Sequence of chain 1.B:
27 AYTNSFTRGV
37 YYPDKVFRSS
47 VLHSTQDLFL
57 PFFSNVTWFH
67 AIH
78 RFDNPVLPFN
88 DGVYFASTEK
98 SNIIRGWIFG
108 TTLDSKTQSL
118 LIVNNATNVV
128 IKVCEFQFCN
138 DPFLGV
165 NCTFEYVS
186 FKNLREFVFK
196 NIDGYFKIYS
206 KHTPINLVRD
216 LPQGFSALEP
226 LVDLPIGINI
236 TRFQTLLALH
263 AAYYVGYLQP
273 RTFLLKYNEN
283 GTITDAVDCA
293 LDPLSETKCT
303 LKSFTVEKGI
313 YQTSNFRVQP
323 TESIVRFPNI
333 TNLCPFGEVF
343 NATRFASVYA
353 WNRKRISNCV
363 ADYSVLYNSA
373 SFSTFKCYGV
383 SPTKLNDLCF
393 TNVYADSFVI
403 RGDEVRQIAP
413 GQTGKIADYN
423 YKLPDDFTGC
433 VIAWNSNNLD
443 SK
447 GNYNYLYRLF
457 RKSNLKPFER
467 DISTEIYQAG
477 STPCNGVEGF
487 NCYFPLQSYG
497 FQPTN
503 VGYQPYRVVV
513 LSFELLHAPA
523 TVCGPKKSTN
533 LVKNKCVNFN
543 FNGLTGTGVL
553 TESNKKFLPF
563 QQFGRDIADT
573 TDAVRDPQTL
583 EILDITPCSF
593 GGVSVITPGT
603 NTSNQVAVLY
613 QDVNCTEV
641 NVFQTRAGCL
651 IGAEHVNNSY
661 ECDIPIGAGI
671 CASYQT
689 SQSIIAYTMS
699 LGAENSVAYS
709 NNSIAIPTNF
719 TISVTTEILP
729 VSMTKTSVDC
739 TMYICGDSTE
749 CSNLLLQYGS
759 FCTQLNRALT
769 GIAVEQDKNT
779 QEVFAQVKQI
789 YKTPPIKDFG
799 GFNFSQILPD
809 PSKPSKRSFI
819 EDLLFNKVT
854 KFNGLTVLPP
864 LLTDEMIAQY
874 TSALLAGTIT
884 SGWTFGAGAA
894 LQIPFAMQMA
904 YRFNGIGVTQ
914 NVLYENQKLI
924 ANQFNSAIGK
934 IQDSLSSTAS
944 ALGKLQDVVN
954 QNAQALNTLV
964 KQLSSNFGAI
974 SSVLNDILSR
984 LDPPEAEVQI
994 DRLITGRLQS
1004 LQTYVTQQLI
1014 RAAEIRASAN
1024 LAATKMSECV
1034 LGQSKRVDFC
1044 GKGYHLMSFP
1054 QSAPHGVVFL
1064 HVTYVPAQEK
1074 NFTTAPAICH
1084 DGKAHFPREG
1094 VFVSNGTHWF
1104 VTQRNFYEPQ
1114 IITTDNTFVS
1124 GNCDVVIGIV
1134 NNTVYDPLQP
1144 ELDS

The small molecule below binds the protein below.
Small molecule (SMILES): CC(=O)N[C@@H]1[C@@H](O)[C@H](O)[C@@H](CO)O[C@H]1O

Binding-site contacts:
Ligand atom O5 contacts residue TYR28 of chain 1.B at 4.3 Å.
Ligand atom C4 contacts residue ASN61 of chain 1.B at 4.2 Å.
Ligand atom C1 contacts residue ASN61 of chain 1.B at 1.4 Å.
Ligand atom C8 contacts residue PHE59 of chain 1.B at 4.4 Å (hydrophobic).
Ligand atom N2 contacts residue ASN61 of chain 1.B at 3.1 Å (h-bond).
Ligand atom C6 contacts residue TYR28 of chain 1.B at 4.4 Å (hydrophobic).
Ligand atom O7 contacts residue ASN61 of chain 1.B at 3.9 Å.
Ligand atom O6 contacts residue ASN61 of chain 1.B at 4.5 Å.
Ligand atom C8 contacts residue ASN61 of chain 1.B at 3.7 Å.
Ligand atom C5 contacts residue ASN61 of chain 1.B at 3.6 Å.
Ligand atom C7 contacts residue ASN61 of chain 1.B at 3.4 Å.
Ligand atom O5 contacts residue ASN61 of chain 1.B at 2.3 Å (h-bond).
Ligand atom C2 contacts residue ASN61 of chain 1.B at 2.6 Å.
Ligand atom O6 contacts residue TYR28 of chain 1.B at 3.9 Å.
Ligand atom C3 contacts residue ASN61 of chain 1.B at 3.9 Å.